This small molecule binds to this protein.
Small molecule (SMILES): CC(=O)N[C@@H]1[C@@H](O)[C@H](O)[C@@H](CO)O[C@H]1O

Binding-site contacts:
Ligand atom C8 contacts residue MET161 of chain 1.J at 3.8 Å (hydrophobic).
Ligand atom C5 contacts residue ASN155 of chain 1.J at 3.7 Å.
Ligand atom C1 contacts residue ASN155 of chain 1.J at 1.5 Å.
Ligand atom C2 contacts residue ASN155 of chain 1.J at 2.6 Å.
Ligand atom C7 contacts residue MET161 of chain 1.J at 4.2 Å (hydrophobic).
Ligand atom N2 contacts residue MET161 of chain 1.J at 4.4 Å.
Ligand atom C3 contacts residue ASN155 of chain 1.J at 3.9 Å.
Ligand atom C2 contacts residue MET161 of chain 1.J at 4.2 Å (hydrophobic).
Ligand atom C1 contacts residue MET161 of chain 1.J at 4.3 Å (hydrophobic).
Ligand atom C7 contacts residue ASN155 of chain 1.J at 3.9 Å.
Ligand atom C4 contacts residue ASN155 of chain 1.J at 4.3 Å.
Ligand atom N2 contacts residue ASN155 of chain 1.J at 2.9 Å (h-bond).
Ligand atom O5 contacts residue ASN155 of chain 1.J at 2.4 Å (h-bond).
Ligand atom O7 contacts residue GLY159 of chain 1.J at 4.4 Å.

Sequence of chain 1.J:
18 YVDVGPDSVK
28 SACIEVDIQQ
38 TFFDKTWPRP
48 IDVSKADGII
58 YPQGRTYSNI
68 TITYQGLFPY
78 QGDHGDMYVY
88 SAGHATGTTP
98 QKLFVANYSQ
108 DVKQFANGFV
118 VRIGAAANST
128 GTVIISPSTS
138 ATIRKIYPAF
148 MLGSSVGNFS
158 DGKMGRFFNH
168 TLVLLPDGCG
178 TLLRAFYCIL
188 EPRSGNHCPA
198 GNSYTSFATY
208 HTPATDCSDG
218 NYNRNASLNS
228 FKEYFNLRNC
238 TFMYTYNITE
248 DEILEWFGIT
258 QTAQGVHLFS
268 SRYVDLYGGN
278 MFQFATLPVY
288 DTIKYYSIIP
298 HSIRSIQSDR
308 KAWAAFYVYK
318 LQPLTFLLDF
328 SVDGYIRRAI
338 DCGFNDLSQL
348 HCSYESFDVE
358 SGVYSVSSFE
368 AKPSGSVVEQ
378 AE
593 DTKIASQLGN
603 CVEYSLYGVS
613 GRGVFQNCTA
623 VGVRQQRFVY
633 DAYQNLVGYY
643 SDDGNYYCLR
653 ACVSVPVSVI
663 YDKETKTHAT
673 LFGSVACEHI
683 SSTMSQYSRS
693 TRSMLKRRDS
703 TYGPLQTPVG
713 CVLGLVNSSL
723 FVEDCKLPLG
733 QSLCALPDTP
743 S